Sequence of chain 1.A:
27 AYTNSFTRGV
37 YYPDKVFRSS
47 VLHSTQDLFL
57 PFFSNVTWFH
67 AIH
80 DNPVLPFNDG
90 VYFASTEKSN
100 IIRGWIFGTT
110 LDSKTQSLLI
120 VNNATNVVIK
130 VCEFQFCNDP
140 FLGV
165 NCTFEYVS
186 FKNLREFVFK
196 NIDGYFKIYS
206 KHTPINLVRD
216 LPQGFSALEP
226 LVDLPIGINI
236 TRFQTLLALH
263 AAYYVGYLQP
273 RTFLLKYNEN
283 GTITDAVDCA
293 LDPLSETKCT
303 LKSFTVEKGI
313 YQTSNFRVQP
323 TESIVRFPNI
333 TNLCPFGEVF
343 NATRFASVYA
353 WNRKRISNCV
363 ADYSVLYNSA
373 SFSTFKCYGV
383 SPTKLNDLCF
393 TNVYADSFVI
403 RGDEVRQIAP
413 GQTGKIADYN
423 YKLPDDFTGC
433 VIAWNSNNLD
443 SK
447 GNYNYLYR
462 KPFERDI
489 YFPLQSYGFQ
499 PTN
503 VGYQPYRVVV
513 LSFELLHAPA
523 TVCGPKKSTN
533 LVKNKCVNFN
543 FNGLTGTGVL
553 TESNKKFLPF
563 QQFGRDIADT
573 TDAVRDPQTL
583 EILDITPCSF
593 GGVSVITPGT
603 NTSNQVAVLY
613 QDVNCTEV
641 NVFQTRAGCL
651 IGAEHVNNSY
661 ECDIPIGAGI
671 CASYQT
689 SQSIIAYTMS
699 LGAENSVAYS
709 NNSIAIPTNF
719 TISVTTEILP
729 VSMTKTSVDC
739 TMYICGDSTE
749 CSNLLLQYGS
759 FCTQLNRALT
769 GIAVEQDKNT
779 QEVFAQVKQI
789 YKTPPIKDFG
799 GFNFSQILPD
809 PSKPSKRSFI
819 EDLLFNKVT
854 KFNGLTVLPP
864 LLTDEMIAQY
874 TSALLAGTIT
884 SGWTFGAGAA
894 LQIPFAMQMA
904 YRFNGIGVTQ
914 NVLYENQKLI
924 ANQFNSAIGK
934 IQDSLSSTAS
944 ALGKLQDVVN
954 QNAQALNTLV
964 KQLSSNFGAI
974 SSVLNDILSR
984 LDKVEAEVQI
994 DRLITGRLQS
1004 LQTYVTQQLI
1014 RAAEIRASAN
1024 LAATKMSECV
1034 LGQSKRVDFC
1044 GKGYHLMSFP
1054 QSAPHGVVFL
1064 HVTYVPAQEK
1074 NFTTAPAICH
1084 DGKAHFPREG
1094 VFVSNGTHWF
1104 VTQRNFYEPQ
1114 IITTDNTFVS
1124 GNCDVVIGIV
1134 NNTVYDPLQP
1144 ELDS

Binding-site contacts:
Ligand atom C4 contacts residue ASN1098 of chain 1.A at 4.2 Å.
Ligand atom O5 contacts residue ASN1098 of chain 1.A at 2.3 Å (h-bond).
Ligand atom O7 contacts residue HIS1101 of chain 1.A at 3.3 Å (h-bond).
Ligand atom C2 contacts residue THR1100 of chain 1.A at 3.6 Å.
Ligand atom C1 contacts residue PHE1103 of chain 1.A at 4.3 Å (hydrophobic).
Ligand atom C8 contacts residue THR1100 of chain 1.A at 3.9 Å.
Ligand atom C7 contacts residue ASN1098 of chain 1.A at 3.3 Å.
Ligand atom C2 contacts residue ASN1098 of chain 1.A at 2.5 Å.
Ligand atom O5 contacts residue PHE1103 of chain 1.A at 3.4 Å.
Ligand atom O7 contacts residue ASN1098 of chain 1.A at 3.3 Å (h-bond).
Ligand atom C1 contacts residue ASN1098 of chain 1.A at 1.4 Å.
Ligand atom N2 contacts residue ASN1098 of chain 1.A at 3.0 Å (h-bond).
Ligand atom N2 contacts residue THR1100 of chain 1.A at 2.9 Å (h-bond).
Ligand atom O3 contacts residue THR1100 of chain 1.A at 4.4 Å.
Ligand atom C1 contacts residue HIS1101 of chain 1.A at 3.8 Å.
Ligand atom O4 contacts residue HIS1101 of chain 1.A at 3.8 Å.
Ligand atom C3 contacts residue HIS1101 of chain 1.A at 3.8 Å.
Ligand atom O6 contacts residue PHE1103 of chain 1.A at 4.1 Å.
Ligand atom C7 contacts residue THR1100 of chain 1.A at 3.9 Å.
Ligand atom C5 contacts residue HIS1101 of chain 1.A at 3.7 Å.
Ligand atom C1 contacts residue THR1100 of chain 1.A at 3.6 Å.
Ligand atom C2 contacts residue HIS1101 of chain 1.A at 4.3 Å.
Ligand atom C3 contacts residue THR1100 of chain 1.A at 3.7 Å.
Ligand atom C8 contacts residue ASN1098 of chain 1.A at 3.5 Å.
Ligand atom C6 contacts residue PHE1103 of chain 1.A at 3.8 Å (hydrophobic).
Ligand atom C4 contacts residue HIS1101 of chain 1.A at 4.1 Å.
Ligand atom C5 contacts residue PHE1103 of chain 1.A at 4.0 Å (hydrophobic).
Ligand atom C7 contacts residue HIS1101 of chain 1.A at 3.7 Å.
Ligand atom O5 contacts residue HIS1101 of chain 1.A at 4.1 Å.
Ligand atom C3 contacts residue ASN1098 of chain 1.A at 3.8 Å.
Ligand atom C5 contacts residue ASN1098 of chain 1.A at 3.7 Å.
Ligand atom C8 contacts residue HIS1101 of chain 1.A at 3.8 Å.

The protein below binds the small molecule below.
Small molecule (SMILES): CC(=O)N[C@H]1[C@H](O[C@H]2[C@H](O)[C@@H](NC(C)=O)CO[C@@H]2CO)O[C@H](CO)[C@@H](O)[C@@H]1O